A small-molecule ligand and the protein it binds are described below.
Small molecule (SMILES): O=P(O)(O)OC[C@H]1O[C@](O)(COP(=O)(O)O)[C@@H](O)[C@@H]1O

Sequence of chain 1.H:
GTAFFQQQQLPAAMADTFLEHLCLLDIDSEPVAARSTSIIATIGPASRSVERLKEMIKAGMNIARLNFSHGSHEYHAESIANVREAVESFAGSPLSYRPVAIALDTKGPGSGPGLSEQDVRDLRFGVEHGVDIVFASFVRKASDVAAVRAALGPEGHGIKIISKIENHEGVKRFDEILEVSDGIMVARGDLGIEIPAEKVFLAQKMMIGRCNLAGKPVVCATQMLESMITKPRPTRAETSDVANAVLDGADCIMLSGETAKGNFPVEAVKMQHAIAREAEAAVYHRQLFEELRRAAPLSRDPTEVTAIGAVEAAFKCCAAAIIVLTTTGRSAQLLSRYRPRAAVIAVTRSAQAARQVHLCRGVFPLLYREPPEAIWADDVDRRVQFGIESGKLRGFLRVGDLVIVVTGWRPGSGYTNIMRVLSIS

Binding-site contacts:
Ligand atom O3P contacts residue GLY434 of chain 1.H at 2.7 Å (h-bond).
Ligand atom P2 contacts residue SER435 of chain 1.H at 3.6 Å.
Ligand atom P2 contacts residue THR350 of chain 1.H at 3.7 Å.
Ligand atom C6 contacts residue SER353 of chain 1.H at 3.6 Å.
Ligand atom O1P contacts residue TRP398 of chain 1.H at 2.5 Å (h-bond).
Ligand atom O5 contacts residue THR349 of chain 1.H at 3.7 Å.
Ligand atom O4P contacts residue THR348 of chain 1.H at 2.5 Å (h-bond).
Ligand atom P2 contacts residue THR349 of chain 1.H at 3.7 Å.
Ligand atom C6 contacts residue THR438 of chain 1.H at 3.3 Å.
Ligand atom O5P contacts residue SER435 of chain 1.H at 3.2 Å (h-bond).
Ligand atom O3 contacts residue ARG432 of chain 1.H at 3.0 Å (salt-bridge).
Ligand atom O2 contacts residue LEU347 of chain 1.H at 3.4 Å (h-bond).
Ligand atom C5 contacts residue GLY434 of chain 1.H at 3.3 Å.
Ligand atom O6P contacts residue THR348 of chain 1.H at 3.6 Å.
Ligand atom O1P contacts residue ARG405 of chain 1.H at 3.2 Å (salt-bridge).
Ligand atom O6P contacts residue THR350 of chain 1.H at 2.6 Å (h-bond).
Ligand atom C3 contacts residue ARG432 of chain 1.H at 3.4 Å.
Ligand atom O6P contacts residue SER435 of chain 1.H at 3.0 Å (h-bond).
Ligand atom O3 contacts residue GLY430 of chain 1.H at 3.0 Å.
Ligand atom C6 contacts residue LEU347 of chain 1.H at 3.7 Å (hydrophobic).
Ligand atom O4P contacts residue SER353 of chain 1.H at 2.6 Å (h-bond).
Ligand atom P1 contacts residue ARG405 of chain 1.H at 3.7 Å.
Ligand atom O1P contacts residue PRO433 of chain 1.H at 3.6 Å.
Ligand atom O4 contacts residue TYR437 of chain 1.H at 3.0 Å (h-bond).
Ligand atom O4P contacts residue ARG352 of chain 1.H at 3.7 Å.
Ligand atom C4 contacts residue GLY434 of chain 1.H at 3.3 Å.
Ligand atom O2 contacts residue GLY430 of chain 1.H at 3.4 Å (h-bond).
Ligand atom O5P contacts residue SER353 of chain 1.H at 3.6 Å.
Ligand atom O3P contacts residue PRO433 of chain 1.H at 3.5 Å.
Ligand atom O6 contacts residue THR349 of chain 1.H at 3.2 Å (h-bond).
Ligand atom O4 contacts residue GLY434 of chain 1.H at 2.3 Å (h-bond).
Ligand atom O4 contacts residue ARG432 of chain 1.H at 3.6 Å (salt-bridge).
Ligand atom C3 contacts residue GLY434 of chain 1.H at 3.6 Å.
Ligand atom P2 contacts residue THR348 of chain 1.H at 3.5 Å.
Ligand atom O2P contacts residue ARG405 of chain 1.H at 2.6 Å (salt-bridge).
Ligand atom O5P contacts residue GLY436 of chain 1.H at 2.9 Å (h-bond).
Ligand atom O5 contacts residue LEU347 of chain 1.H at 3.5 Å (h-bond).
Ligand atom P2 contacts residue SER353 of chain 1.H at 3.5 Å.
Ligand atom O3 contacts residue TRP398 of chain 1.H at 3.5 Å.
Ligand atom O6P contacts residue THR349 of chain 1.H at 3.1 Å (h-bond).